Sequence of chain 1.A:
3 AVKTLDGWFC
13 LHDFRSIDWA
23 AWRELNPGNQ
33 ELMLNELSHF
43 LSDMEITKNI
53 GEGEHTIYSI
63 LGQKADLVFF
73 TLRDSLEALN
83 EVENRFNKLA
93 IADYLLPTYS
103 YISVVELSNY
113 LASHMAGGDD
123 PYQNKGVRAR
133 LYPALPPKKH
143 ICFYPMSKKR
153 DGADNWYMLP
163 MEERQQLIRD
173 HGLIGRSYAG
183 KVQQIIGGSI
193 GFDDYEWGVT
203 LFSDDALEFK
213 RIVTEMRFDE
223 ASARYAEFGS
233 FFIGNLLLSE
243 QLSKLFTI

Binding-site contacts:
Ligand atom C1C contacts residue VOV1 of chain 1.H at 0.2 Å.
Ligand atom CAB contacts residue VOV1 of chain 1.H at 0.2 Å.
Ligand atom CAD contacts residue VOV1 of chain 1.H at 0.2 Å.
Ligand atom C3C contacts residue VOV1 of chain 1.H at 0.1 Å.
Ligand atom C3A contacts residue VOV1 of chain 1.H at 0.1 Å.
Ligand atom NB contacts residue VOV1 of chain 1.H at 0.3 Å (h-bond).
Ligand atom CHC contacts residue VOV1 of chain 1.H at 0.3 Å.
Ligand atom C1A contacts residue VOV1 of chain 1.H at 0.0 Å.
Ligand atom CMB contacts residue VOV1 of chain 1.H at 0.2 Å.
Ligand atom O2D contacts residue VOV1 of chain 1.H at 0.1 Å (h-bond).
Ligand atom ND contacts residue VOV1 of chain 1.H at 0.1 Å (h-bond).
Ligand atom CGA contacts residue VOV1 of chain 1.H at 0.2 Å.
Ligand atom CMC contacts residue VOV1 of chain 1.H at 0.1 Å.
Ligand atom CBD contacts residue VOV1 of chain 1.H at 0.3 Å.
Ligand atom C4A contacts residue VOV1 of chain 1.H at 0.1 Å.
Ligand atom NA contacts residue VOV1 of chain 1.H at 0.2 Å (h-bond).
Ligand atom CHB contacts residue VOV1 of chain 1.H at 0.3 Å.
Ligand atom C3D contacts residue VOV1 of chain 1.H at 0.1 Å.
Ligand atom CBA contacts residue VOV1 of chain 1.H at 0.3 Å.
Ligand atom CHD contacts residue VOV1 of chain 1.H at 0.2 Å.
Ligand atom CMA contacts residue VOV1 of chain 1.H at 0.2 Å.
Ligand atom C4B contacts residue VOV1 of chain 1.H at 0.3 Å.
Ligand atom C2B contacts residue VOV1 of chain 1.H at 0.2 Å.
Ligand atom CMD contacts residue VOV1 of chain 1.H at 0.1 Å.
Ligand atom C3B contacts residue VOV1 of chain 1.H at 0.2 Å.
Ligand atom C1D contacts residue VOV1 of chain 1.H at 0.1 Å.
Ligand atom CAC contacts residue VOV1 of chain 1.H at 0.1 Å.
Ligand atom O1A contacts residue VOV1 of chain 1.H at 0.5 Å (h-bond).
Ligand atom CAA contacts residue VOV1 of chain 1.H at 0.1 Å.
Ligand atom C2D contacts residue VOV1 of chain 1.H at 0.0 Å.
Ligand atom CHA contacts residue VOV1 of chain 1.H at 0.1 Å.
Ligand atom O1D contacts residue VOV1 of chain 1.H at 0.4 Å (h-bond).
Ligand atom C2C contacts residue VOV1 of chain 1.H at 0.1 Å.
Ligand atom FE contacts residue VOV1 of chain 1.H at 0.3 Å.
Ligand atom C4C contacts residue VOV1 of chain 1.H at 0.2 Å.
Ligand atom NC contacts residue VOV1 of chain 1.H at 0.2 Å (h-bond).
Ligand atom C1B contacts residue VOV1 of chain 1.H at 0.3 Å.
Ligand atom C2A contacts residue VOV1 of chain 1.H at 0.1 Å.
Ligand atom CGD contacts residue VOV1 of chain 1.H at 0.1 Å.
Ligand atom C4D contacts residue VOV1 of chain 1.H at 0.1 Å.

The small molecule below binds the protein below.
Small molecule (SMILES): CC1=C(CCC(=O)O)C2=Cc3c(CCC(=O)O)c(C)c4n3[Fe@]35n6c(c(C)c(CCC(=O)O)c6=CC1=[N+]23)=CC1=[N+]5C(=C4)C(C)=C1CCC(=O)O